Binding-site contacts:
Ligand atom N12 contacts residue GLU81 of chain 1.A at 3.8 Å.
Ligand atom C20 contacts residue LEU134 of chain 1.A at 3.8 Å (hydrophobic).
Ligand atom C16 contacts residue ALA31 of chain 1.A at 3.4 Å (hydrophobic).
Ligand atom O11 contacts residue ILE10 of chain 1.A at 3.6 Å.
Ligand atom C22 contacts residue ASP86 of chain 1.A at 3.9 Å.
Ligand atom N17 contacts residue VAL64 of chain 1.A at 3.9 Å.
Ligand atom N12 contacts residue LEU83 of chain 1.A at 3.2 Å (h-bond).
Ligand atom C3 contacts residue ALA31 of chain 1.A at 3.9 Å (hydrophobic).
Ligand atom C6 contacts residue PHE80 of chain 1.A at 3.5 Å (hydrophobic).
Ligand atom O28 contacts residue LYS89 of chain 1.A at 3.2 Å.
Ligand atom C8 contacts residue ILE10 of chain 1.A at 3.9 Å (hydrophobic).
Ligand atom C16 contacts residue GLU81 of chain 1.A at 3.6 Å.
Ligand atom O29 contacts residue LYS89 of chain 1.A at 3.4 Å (salt-bridge).
Ligand atom C21 contacts residue ASP86 of chain 1.A at 3.6 Å.
Ligand atom N17 contacts residue PHE82 of chain 1.A at 3.7 Å.
Ligand atom C16 contacts residue LEU134 of chain 1.A at 3.4 Å (hydrophobic).
Ligand atom C9 contacts residue ALA31 of chain 1.A at 3.7 Å (hydrophobic).
Ligand atom C23 contacts residue HIS84 of chain 1.A at 3.0 Å.
Ligand atom C9 contacts residue LEU134 of chain 1.A at 3.3 Å (hydrophobic).
Ligand atom N17 contacts residue LEU134 of chain 1.A at 3.3 Å.
Ligand atom N17 contacts residue LEU83 of chain 1.A at 3.6 Å.
Ligand atom N12 contacts residue LEU134 of chain 1.A at 3.3 Å.
Ligand atom C22 contacts residue HIS84 of chain 1.A at 3.8 Å.
Ligand atom N12 contacts residue PHE82 of chain 1.A at 3.8 Å.
Ligand atom C24 contacts residue LEU83 of chain 1.A at 3.1 Å (hydrophobic).
Ligand atom O28 contacts residue GLN85 of chain 1.A at 3.5 Å.
Ligand atom S27 contacts residue LYS89 of chain 1.A at 3.8 Å.
Ligand atom C5 contacts residue ASP145 of chain 1.A at 3.9 Å.
Ligand atom O28 contacts residue ASP86 of chain 1.A at 3.0 Å (salt-bridge).
Ligand atom C7 contacts residue VAL64 of chain 1.A at 3.5 Å (hydrophobic).
Ligand atom N30 contacts residue ASP86 of chain 1.A at 3.9 Å.
Ligand atom N17 contacts residue ALA31 of chain 1.A at 3.4 Å.
Ligand atom C20 contacts residue ILE10 of chain 1.A at 3.8 Å (hydrophobic).
Ligand atom C8 contacts residue LEU83 of chain 1.A at 3.2 Å (hydrophobic).
Ligand atom N1 contacts residue LEU83 of chain 1.A at 2.9 Å (h-bond).
Ligand atom N12 contacts residue ALA31 of chain 1.A at 3.7 Å.
Ligand atom C3 contacts residue LEU134 of chain 1.A at 3.3 Å (hydrophobic).
Ligand atom C7 contacts residue PHE80 of chain 1.A at 3.4 Å (hydrophobic).
Ligand atom C24 contacts residue HIS84 of chain 1.A at 3.5 Å.
Ligand atom N17 contacts residue GLU81 of chain 1.A at 2.8 Å (salt-bridge).

Sequence of chain 1.A:
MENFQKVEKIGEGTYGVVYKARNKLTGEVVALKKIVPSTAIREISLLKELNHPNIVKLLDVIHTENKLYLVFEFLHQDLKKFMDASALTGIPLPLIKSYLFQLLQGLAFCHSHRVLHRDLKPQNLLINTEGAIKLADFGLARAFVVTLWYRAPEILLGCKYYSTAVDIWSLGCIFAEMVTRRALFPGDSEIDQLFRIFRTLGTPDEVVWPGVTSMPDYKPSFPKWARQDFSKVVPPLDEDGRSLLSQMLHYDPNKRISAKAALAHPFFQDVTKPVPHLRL

The small molecule below binds the protein below.
Small molecule (SMILES): NS(=O)(=O)c1ccc(NC(=O)c2n[nH]c3ccccc23)cc1